This protein binds this small molecule.
Small molecule (SMILES): Nc1ncnc2c1ncn2[C@@H]1O[C@H](CO[P](=O)(O)O[P](=O)(O)NP(=O)(O)O)[C@@H](O)[C@H]1O

Binding-site contacts:
Ligand atom N1 contacts residue TRP13 of chain 1.D at 3.8 Å.
Ligand atom C5' contacts residue GLY39 of chain 1.D at 3.8 Å.
Ligand atom N3B contacts residue SER38 of chain 1.D at 4.0 Å.
Ligand atom O3' contacts residue GLY39 of chain 1.D at 3.7 Å.
Ligand atom PB contacts residue LYS42 of chain 1.D at 3.7 Å.
Ligand atom PB contacts residue GLY39 of chain 1.D at 3.4 Å.
Ligand atom O2A contacts residue SER43 of chain 1.D at 3.2 Å (h-bond).
Ligand atom N3B contacts residue MG1 of chain 1.I at 3.3 Å.
Ligand atom PA contacts residue GLY41 of chain 1.D at 3.9 Å.
Ligand atom N6 contacts residue TRP13 of chain 1.D at 3.4 Å.
Ligand atom O3A contacts residue GLY39 of chain 1.D at 3.6 Å.
Ligand atom O1B contacts residue SER38 of chain 1.D at 3.7 Å.
Ligand atom O2B contacts residue LYS42 of chain 1.D at 3.5 Å.
Ligand atom O1B contacts residue PRO37 of chain 1.D at 3.4 Å (h-bond).
Ligand atom C5 contacts residue TRP13 of chain 1.D at 3.8 Å (hydrophobic).
Ligand atom C2 contacts residue TRP13 of chain 1.D at 3.9 Å (hydrophobic).
Ligand atom PB contacts residue SER43 of chain 1.D at 4.0 Å.
Ligand atom O1B contacts residue CYS40 of chain 1.D at 3.3 Å (h-bond).
Ligand atom O1B contacts residue LYS42 of chain 1.D at 2.6 Å (salt-bridge).
Ligand atom O2A contacts residue GLY41 of chain 1.D at 3.3 Å.
Ligand atom O3A contacts residue LYS42 of chain 1.D at 3.5 Å (salt-bridge).
Ligand atom PB contacts residue MG1 of chain 1.I at 3.5 Å.
Ligand atom PA contacts residue SER43 of chain 1.D at 3.9 Å.
Ligand atom C4 contacts residue TRP13 of chain 1.D at 3.9 Å (hydrophobic).
Ligand atom O2A contacts residue THR44 of chain 1.D at 2.6 Å (h-bond).
Ligand atom C6 contacts residue TRP13 of chain 1.D at 3.5 Å (hydrophobic).
Ligand atom O1A contacts residue SER43 of chain 1.D at 3.5 Å.
Ligand atom O1B contacts residue GLY41 of chain 1.D at 3.7 Å.
Ligand atom O3A contacts residue GLY41 of chain 1.D at 3.2 Å (h-bond).
Ligand atom C5' contacts residue GLY41 of chain 1.D at 3.6 Å.
Ligand atom PB contacts residue GLY41 of chain 1.D at 4.1 Å.
Ligand atom O2B contacts residue MG1 of chain 1.I at 2.5 Å.
Ligand atom N3B contacts residue GLY39 of chain 1.D at 3.1 Å (h-bond).
Ligand atom O3A contacts residue CYS40 of chain 1.D at 3.8 Å.
Ligand atom O1B contacts residue GLY39 of chain 1.D at 3.0 Å (h-bond).
Ligand atom O2A contacts residue LYS42 of chain 1.D at 3.6 Å (salt-bridge).
Ligand atom O2B contacts residue SER43 of chain 1.D at 2.8 Å (h-bond).
Ligand atom O1A contacts residue MG1 of chain 1.I at 3.8 Å.
Ligand atom O5' contacts residue THR44 of chain 1.D at 3.7 Å.
Ligand atom PA contacts residue THR44 of chain 1.D at 3.7 Å.

Sequence of chain 1.D:
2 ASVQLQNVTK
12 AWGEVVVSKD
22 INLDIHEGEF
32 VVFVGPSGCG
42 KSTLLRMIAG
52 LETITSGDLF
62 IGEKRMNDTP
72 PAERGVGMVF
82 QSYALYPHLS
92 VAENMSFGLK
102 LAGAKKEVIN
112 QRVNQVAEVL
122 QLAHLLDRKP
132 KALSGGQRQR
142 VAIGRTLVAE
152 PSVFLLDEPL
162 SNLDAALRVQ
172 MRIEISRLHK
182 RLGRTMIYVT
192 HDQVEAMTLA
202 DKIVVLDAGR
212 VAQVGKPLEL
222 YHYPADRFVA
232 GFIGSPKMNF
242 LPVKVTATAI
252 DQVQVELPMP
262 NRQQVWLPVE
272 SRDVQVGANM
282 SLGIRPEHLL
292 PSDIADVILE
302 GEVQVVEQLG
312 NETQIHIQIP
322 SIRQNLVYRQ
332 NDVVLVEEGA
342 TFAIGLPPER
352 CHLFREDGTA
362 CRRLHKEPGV